Sequence of chain 1.B:
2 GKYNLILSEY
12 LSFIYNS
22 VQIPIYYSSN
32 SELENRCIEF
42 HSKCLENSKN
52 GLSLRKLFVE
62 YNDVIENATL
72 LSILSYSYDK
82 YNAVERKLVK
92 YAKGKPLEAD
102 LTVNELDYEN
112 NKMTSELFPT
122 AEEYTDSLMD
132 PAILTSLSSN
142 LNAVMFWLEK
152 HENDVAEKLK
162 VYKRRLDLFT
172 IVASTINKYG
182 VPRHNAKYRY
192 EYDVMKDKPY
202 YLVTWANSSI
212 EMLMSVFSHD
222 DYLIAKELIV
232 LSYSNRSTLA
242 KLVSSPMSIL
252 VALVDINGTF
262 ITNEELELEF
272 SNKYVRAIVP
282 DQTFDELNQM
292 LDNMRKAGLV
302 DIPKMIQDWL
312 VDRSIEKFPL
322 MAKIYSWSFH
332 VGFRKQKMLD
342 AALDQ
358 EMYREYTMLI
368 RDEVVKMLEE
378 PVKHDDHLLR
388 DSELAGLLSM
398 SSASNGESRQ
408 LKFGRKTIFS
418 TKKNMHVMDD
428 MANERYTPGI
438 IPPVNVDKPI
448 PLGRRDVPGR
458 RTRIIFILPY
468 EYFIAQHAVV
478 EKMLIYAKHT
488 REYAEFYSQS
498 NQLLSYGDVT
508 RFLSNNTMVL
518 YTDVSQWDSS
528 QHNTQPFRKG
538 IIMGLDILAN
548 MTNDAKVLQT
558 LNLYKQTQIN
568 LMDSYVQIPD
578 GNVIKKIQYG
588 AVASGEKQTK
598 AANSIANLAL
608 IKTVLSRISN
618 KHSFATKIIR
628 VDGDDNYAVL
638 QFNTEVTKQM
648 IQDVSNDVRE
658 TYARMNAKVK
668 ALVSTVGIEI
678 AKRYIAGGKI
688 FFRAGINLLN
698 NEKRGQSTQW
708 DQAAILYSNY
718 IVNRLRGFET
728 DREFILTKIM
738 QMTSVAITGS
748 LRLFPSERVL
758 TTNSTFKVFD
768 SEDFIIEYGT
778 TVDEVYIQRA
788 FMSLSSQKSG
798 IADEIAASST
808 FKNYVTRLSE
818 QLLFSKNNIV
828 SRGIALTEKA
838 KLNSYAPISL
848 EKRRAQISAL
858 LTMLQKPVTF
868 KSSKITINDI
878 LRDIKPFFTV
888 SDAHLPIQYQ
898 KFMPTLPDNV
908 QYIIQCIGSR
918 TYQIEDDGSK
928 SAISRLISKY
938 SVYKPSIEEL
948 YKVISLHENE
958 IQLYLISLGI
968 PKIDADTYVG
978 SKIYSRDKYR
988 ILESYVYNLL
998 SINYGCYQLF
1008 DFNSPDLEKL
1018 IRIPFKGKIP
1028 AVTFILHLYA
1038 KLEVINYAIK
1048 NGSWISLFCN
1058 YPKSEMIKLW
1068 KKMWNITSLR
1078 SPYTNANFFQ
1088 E

Binding-site contacts:
Ligand atom O6 contacts residue ASN186 of chain 1.B at 3.1 Å (h-bond).
Ligand atom N3 contacts residue PHE416 of chain 1.B at 2.5 Å (h-bond).
Ligand atom N1 contacts residue ARG701 of chain 1.B at 2.7 Å (salt-bridge).
Ligand atom O4 contacts residue PHE416 of chain 1.B at 2.9 Å (h-bond).
Ligand atom O2' contacts residue LYS597 of chain 1.B at 2.7 Å (salt-bridge).
Ligand atom O4 contacts residue ILE415 of chain 1.B at 3.2 Å.
Ligand atom O4' contacts residue PRO844 of chain 1.B at 3.3 Å.
Ligand atom N9 contacts residue ILE462 of chain 1.B at 3.4 Å.
Ligand atom N3 contacts residue GLY702 of chain 1.B at 3.0 Å (h-bond).
Ligand atom N3 contacts residue GLY592 of chain 1.B at 3.5 Å.
Ligand atom C2 contacts residue PHE416 of chain 1.B at 3.3 Å (hydrophobic).
Ligand atom OP1 contacts residue SER401 of chain 1.B at 3.4 Å (h-bond).
Ligand atom C4 contacts residue GLY702 of chain 1.B at 3.5 Å.
Ligand atom N3 contacts residue TYR842 of chain 1.B at 3.4 Å (h-bond).
Ligand atom O4' contacts residue GLU593 of chain 1.B at 3.4 Å (salt-bridge).
Ligand atom C5 contacts residue ILE462 of chain 1.B at 3.4 Å (hydrophobic).
Ligand atom OP2 contacts residue ALA400 of chain 1.B at 3.5 Å.
Ligand atom OP1 contacts residue LYS594 of chain 1.B at 2.5 Å (salt-bridge).
Ligand atom OP2 contacts residue LYS419 of chain 1.B at 3.0 Å (salt-bridge).
Ligand atom O5' contacts residue SER401 of chain 1.B at 3.4 Å (h-bond).
Ligand atom C4 contacts residue ILE462 of chain 1.B at 3.4 Å (hydrophobic).
Ligand atom OP1 contacts residue LYS420 of chain 1.B at 2.9 Å (salt-bridge).
Ligand atom C6 contacts residue ILE462 of chain 1.B at 3.3 Å (hydrophobic).
Ligand atom O2 contacts residue PHE416 of chain 1.B at 3.4 Å.
Ligand atom O4 contacts residue TYR842 of chain 1.B at 3.4 Å (h-bond).
Ligand atom N7 contacts residue LYS188 of chain 1.B at 2.9 Å (salt-bridge).
Ligand atom O2' contacts residue GLY450 of chain 1.B at 3.3 Å.
Ligand atom OP1 contacts residue THR418 of chain 1.B at 2.9 Å (h-bond).
Ligand atom N2 contacts residue ARG701 of chain 1.B at 3.0 Å (salt-bridge).
Ligand atom O3' contacts residue LYS420 of chain 1.B at 3.0 Å (salt-bridge).
Ligand atom C5' contacts residue ALA400 of chain 1.B at 3.1 Å (hydrophobic).
Ligand atom OP1 contacts residue SER398 of chain 1.B at 2.6 Å (h-bond).
Ligand atom N6 contacts residue ILE462 of chain 1.B at 3.5 Å.
Ligand atom O4 contacts residue GLY702 of chain 1.B at 3.2 Å (h-bond).
Ligand atom C4 contacts residue TYR842 of chain 1.B at 3.2 Å (hydrophobic).
Ligand atom C4 contacts residue PHE416 of chain 1.B at 3.2 Å (hydrophobic).
Ligand atom O2' contacts residue GLY592 of chain 1.B at 2.6 Å (h-bond).
Ligand atom C8 contacts residue LYS188 of chain 1.B at 3.5 Å.
Ligand atom C2 contacts residue ARG701 of chain 1.B at 3.3 Å.
Ligand atom O2' contacts residue ILE464 of chain 1.B at 3.3 Å.

This small molecule binds to this protein.
Small molecule (SMILES): Nc1ccn([C@@H]2O[C@H](CO[P](=O)(O)O[C@H]3[C@@H](O)[C@H](n4ccc(N)nc4=O)O[C@@H]3CO[P](=O)(O)O[C@H]3[C@@H](O)[C@H](n4cnc5c(N)ncnc54)O[C@@H]3CO[P](=O)(O)O[C@H]3[C@@H](O)[C@H](n4cnc5c(=O)nc(N)[nH]c54)O[C@@H]3CO[P](=O)(O)O[C@H]3[C@@H](O)[C@H](n4ccc(=O)[nH]c4=O)O[C@@H]3CO[P](=O)(O)O[C@H]3[C@@H](O)[C@H](n4cnc5c(=O)nc(N)[nH]c54)O[C@@H]3CO[P](=O)(O)O[C@H]3[C@@H](O)[C@H](n4ccc(=O)[nH]c4=O)O[C@@H]3CO)[C@@H](O)[C@H]2O)c(=O)n1